The small molecule below binds the protein below.
Small molecule (SMILES): CCCCCCCc1cc(O)cc(O)c1C(=O)O

Binding-site contacts:
Ligand atom O11 contacts residue LEU95 of chain 1.A at 4.0 Å.
Ligand atom C09 contacts residue TRP92 of chain 1.A at 4.0 Å (hydrophobic).
Ligand atom C16 contacts residue ILE10 of chain 1.A at 4.1 Å (hydrophobic).
Ligand atom C01 contacts residue VAL62 of chain 1.A at 3.8 Å (hydrophobic).
Ligand atom C01 contacts residue PHE26 of chain 1.A at 3.8 Å (hydrophobic).
Ligand atom C04 contacts residue ILE10 of chain 1.A at 3.8 Å (hydrophobic).
Ligand atom O18 contacts residue HIS8 of chain 1.A at 2.6 Å (h-bond).
Ligand atom O11 contacts residue ARG89 of chain 1.A at 3.3 Å (salt-bridge).
Ligand atom C15 contacts residue ILE97 of chain 1.A at 3.9 Å (hydrophobic).
Ligand atom O14 contacts residue ILE97 of chain 1.A at 3.6 Å.
Ligand atom C01 contacts residue TYR30 of chain 1.A at 3.6 Å (hydrophobic).
Ligand atom C13 contacts residue ILE97 of chain 1.A at 3.8 Å (hydrophobic).
Ligand atom O14 contacts residue ILE76 of chain 1.A at 3.7 Å.
Ligand atom C16 contacts residue HIS8 of chain 1.A at 3.7 Å.
Ligand atom C04 contacts residue TYR30 of chain 1.A at 3.9 Å (hydrophobic).
Ligand atom C10 contacts residue LEU95 of chain 1.A at 3.9 Å (hydrophobic).
Ligand atom C03 contacts residue TYR30 of chain 1.A at 3.7 Å (hydrophobic).
Ligand atom O18 contacts residue ILE10 of chain 1.A at 4.0 Å.
Ligand atom O17 contacts residue HIS81 of chain 1.A at 2.6 Å (h-bond).
Ligand atom C02 contacts residue VAL62 of chain 1.A at 3.8 Å (hydrophobic).
Ligand atom C03 contacts residue LEU12 of chain 1.A at 4.2 Å (hydrophobic).
Ligand atom C09 contacts residue LEU95 of chain 1.A at 3.7 Å (hydrophobic).
Ligand atom C16 contacts residue ILE97 of chain 1.A at 4.2 Å (hydrophobic).
Ligand atom O17 contacts residue TYR75 of chain 1.A at 2.5 Å (h-bond).
Ligand atom O18 contacts residue ILE97 of chain 1.A at 3.9 Å.
Ligand atom C03 contacts residue PHE26 of chain 1.A at 3.6 Å (hydrophobic).
Ligand atom C15 contacts residue HIS81 of chain 1.A at 3.6 Å.
Ligand atom C07 contacts residue HIS81 of chain 1.A at 3.7 Å.
Ligand atom C16 contacts residue TYR75 of chain 1.A at 3.5 Å (hydrophobic).
Ligand atom O18 contacts residue TYR75 of chain 1.A at 3.8 Å.
Ligand atom C05 contacts residue PHE84 of chain 1.A at 3.8 Å (hydrophobic).
Ligand atom C16 contacts residue HIS81 of chain 1.A at 3.3 Å.
Ligand atom O17 contacts residue HIS8 of chain 1.A at 4.0 Å.
Ligand atom C02 contacts residue TYR30 of chain 1.A at 3.7 Å (hydrophobic).
Ligand atom O17 contacts residue ILE10 of chain 1.A at 3.9 Å.
Ligand atom O18 contacts residue ILE76 of chain 1.A at 3.8 Å.
Ligand atom C05 contacts residue TRP92 of chain 1.A at 4.1 Å (hydrophobic).
Ligand atom C06 contacts residue LEU95 of chain 1.A at 4.2 Å (hydrophobic).
Ligand atom C16 contacts residue ILE76 of chain 1.A at 4.2 Å (hydrophobic).
Ligand atom C08 contacts residue HIS81 of chain 1.A at 3.8 Å.

Sequence of chain 1.B:
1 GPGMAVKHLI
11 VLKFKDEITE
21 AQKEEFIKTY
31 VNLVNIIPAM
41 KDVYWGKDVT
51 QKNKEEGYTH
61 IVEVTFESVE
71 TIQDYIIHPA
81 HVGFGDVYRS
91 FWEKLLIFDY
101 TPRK

Sequence of chain 1.A:
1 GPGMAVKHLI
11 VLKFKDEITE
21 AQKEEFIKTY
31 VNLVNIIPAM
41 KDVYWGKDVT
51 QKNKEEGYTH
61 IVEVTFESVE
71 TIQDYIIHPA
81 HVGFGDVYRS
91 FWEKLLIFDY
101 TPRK